This protein binds this small molecule.
Small molecule (SMILES): O=P(O)(O)OC[C@H]1O[C@H](O)[C@H](O)[C@@H](O)[C@@H]1O

Binding-site contacts:
Ligand atom P contacts residue ARG385 of chain 1.B at 3.6 Å.
Ligand atom C1 contacts residue ARG385 of chain 1.B at 3.2 Å.
Ligand atom O3P contacts residue ARG388 of chain 1.B at 3.3 Å (salt-bridge).
Ligand atom O3P contacts residue THR352 of chain 1.B at 2.6 Å (h-bond).
Ligand atom O1P contacts residue HIS348 of chain 1.B at 4.1 Å.
Ligand atom O6 contacts residue THR352 of chain 1.B at 3.8 Å.
Ligand atom O6 contacts residue ARG385 of chain 1.B at 3.1 Å (salt-bridge).
Ligand atom O2P contacts residue HIS348 of chain 1.B at 3.0 Å (h-bond).
Ligand atom O1P contacts residue PRO350 of chain 1.B at 3.3 Å.
Ligand atom O3P contacts residue GLY355 of chain 1.B at 3.3 Å.
Ligand atom O3P contacts residue ARG385 of chain 1.B at 3.0 Å (salt-bridge).
Ligand atom P contacts residue ARG388 of chain 1.B at 3.6 Å.
Ligand atom P contacts residue THR352 of chain 1.B at 3.7 Å.
Ligand atom P contacts residue ARG351 of chain 1.B at 3.9 Å.
Ligand atom C5 contacts residue ASN271 of chain 1.B at 3.5 Å.
Ligand atom O1P contacts residue THR352 of chain 1.B at 3.1 Å (h-bond).
Ligand atom O5 contacts residue GLU270 of chain 1.B at 3.9 Å.
Ligand atom P contacts residue HIS348 of chain 1.B at 4.0 Å.
Ligand atom O2 contacts residue LEU236 of chain 1.B at 3.3 Å.
Ligand atom C1 contacts residue ASN271 of chain 1.B at 3.4 Å.
Ligand atom O3P contacts residue PRO350 of chain 1.B at 4.1 Å.
Ligand atom O2P contacts residue GLU270 of chain 1.B at 4.0 Å.
Ligand atom O1P contacts residue ARG351 of chain 1.B at 2.5 Å (salt-bridge).
Ligand atom O2P contacts residue PRO350 of chain 1.B at 3.7 Å.
Ligand atom O1 contacts residue LYS273 of chain 1.B at 3.8 Å.
Ligand atom P contacts residue PRO350 of chain 1.B at 4.0 Å.
Ligand atom C4 contacts residue THR352 of chain 1.B at 4.2 Å.
Ligand atom O2P contacts residue ARG385 of chain 1.B at 4.2 Å.
Ligand atom C5 contacts residue ARG385 of chain 1.B at 4.0 Å.
Ligand atom C2 contacts residue ARG385 of chain 1.B at 4.0 Å.
Ligand atom O2P contacts residue ARG388 of chain 1.B at 2.7 Å (salt-bridge).
Ligand atom O5 contacts residue ASN271 of chain 1.B at 3.3 Å.
Ligand atom C6 contacts residue HIS348 of chain 1.B at 3.6 Å.
Ligand atom C6 contacts residue GLU270 of chain 1.B at 3.5 Å.
Ligand atom C5 contacts residue GLU270 of chain 1.B at 4.0 Å.
Ligand atom O1 contacts residue ASN271 of chain 1.B at 2.3 Å (h-bond).
Ligand atom C6 contacts residue ARG385 of chain 1.B at 4.0 Å.
Ligand atom O1 contacts residue ARG385 of chain 1.B at 3.6 Å (salt-bridge).
Ligand atom O5 contacts residue ARG385 of chain 1.B at 3.1 Å (salt-bridge).
Ligand atom C3 contacts residue ASN271 of chain 1.B at 4.2 Å.

Sequence of chain 1.B:
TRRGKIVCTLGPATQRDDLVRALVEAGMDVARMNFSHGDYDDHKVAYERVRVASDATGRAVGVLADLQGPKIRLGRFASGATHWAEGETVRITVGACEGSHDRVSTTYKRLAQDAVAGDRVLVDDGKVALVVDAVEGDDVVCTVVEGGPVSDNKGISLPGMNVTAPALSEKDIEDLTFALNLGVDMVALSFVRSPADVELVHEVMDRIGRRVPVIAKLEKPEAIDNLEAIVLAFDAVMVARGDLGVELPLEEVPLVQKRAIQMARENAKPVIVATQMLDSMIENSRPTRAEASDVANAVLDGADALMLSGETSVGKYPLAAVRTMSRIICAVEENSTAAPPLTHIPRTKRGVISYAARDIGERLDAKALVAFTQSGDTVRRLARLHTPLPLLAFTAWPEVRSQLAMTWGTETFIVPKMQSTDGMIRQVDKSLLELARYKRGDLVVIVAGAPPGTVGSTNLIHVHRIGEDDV